Binding-site contacts:
Ligand atom P1 contacts residue TYR79 of chain 1.A at 3.5 Å.
Ligand atom C4 contacts residue TYR109 of chain 1.A at 3.6 Å (hydrophobic).
Ligand atom C2' contacts residue TYR107 of chain 1.A at 3.9 Å (hydrophobic).
Ligand atom C4 contacts residue LEU83 of chain 1.A at 3.7 Å (hydrophobic).
Ligand atom O5P contacts residue CA1 of chain 1.B at 3.2 Å.
Ligand atom O4' contacts residue ARG81 of chain 1.A at 3.1 Å (salt-bridge).
Ligand atom C5' contacts residue TYR107 of chain 1.A at 3.5 Å (hydrophobic).
Ligand atom C5 contacts residue TYR107 of chain 1.A at 4.0 Å (hydrophobic).
Ligand atom C2 contacts residue ASP77 of chain 1.A at 4.0 Å.
Ligand atom O2 contacts residue ASP77 of chain 1.A at 3.9 Å.
Ligand atom C3' contacts residue TYR107 of chain 1.A at 3.9 Å (hydrophobic).
Ligand atom O5P contacts residue TYR107 of chain 1.A at 4.0 Å.
Ligand atom P2 contacts residue ARG81 of chain 1.A at 3.9 Å.
Ligand atom O5' contacts residue ARG81 of chain 1.A at 3.1 Å (salt-bridge).
Ligand atom O5P contacts residue ARG35 of chain 1.A at 2.9 Å (salt-bridge).
Ligand atom O4P contacts residue ARG35 of chain 1.A at 2.9 Å (salt-bridge).
Ligand atom C2 contacts residue TYR109 of chain 1.A at 3.8 Å (hydrophobic).
Ligand atom O4 contacts residue TYR109 of chain 1.A at 3.8 Å.
Ligand atom O1P contacts residue TYR79 of chain 1.A at 3.4 Å (h-bond).
Ligand atom O4 contacts residue LEU83 of chain 1.A at 3.7 Å.
Ligand atom N3 contacts residue TYR109 of chain 1.A at 3.4 Å.
Ligand atom O1P contacts residue LYS78 of chain 1.A at 2.7 Å (salt-bridge).
Ligand atom C5 contacts residue LEU83 of chain 1.A at 4.0 Å (hydrophobic).
Ligand atom O2 contacts residue TYR109 of chain 1.A at 4.0 Å.
Ligand atom C4' contacts residue ARG81 of chain 1.A at 3.9 Å.
Ligand atom C6 contacts residue ARG81 of chain 1.A at 4.1 Å.
Ligand atom O3' contacts residue LYS78 of chain 1.A at 3.5 Å (salt-bridge).
Ligand atom C5M contacts residue ASP36 of chain 1.A at 4.0 Å.
Ligand atom O5' contacts residue ARG35 of chain 1.A at 3.7 Å.
Ligand atom O4 contacts residue LEU37 of chain 1.A at 3.8 Å.
Ligand atom O4P contacts residue ARG81 of chain 1.A at 2.8 Å (salt-bridge).
Ligand atom O2P contacts residue TYR79 of chain 1.A at 2.6 Å (h-bond).
Ligand atom P2 contacts residue ARG35 of chain 1.A at 3.6 Å.
Ligand atom N3 contacts residue LEU83 of chain 1.A at 3.8 Å.
Ligand atom C5M contacts residue TYR107 of chain 1.A at 3.7 Å (hydrophobic).
Ligand atom C2' contacts residue TYR109 of chain 1.A at 3.5 Å (hydrophobic).
Ligand atom P1 contacts residue LYS78 of chain 1.A at 3.7 Å.
Ligand atom O5P contacts residue ASP40 of chain 1.A at 3.3 Å (salt-bridge).
Ligand atom C5M contacts residue ARG35 of chain 1.A at 3.8 Å.
Ligand atom C5' contacts residue ARG81 of chain 1.A at 4.0 Å.

Sequence of chain 1.A:
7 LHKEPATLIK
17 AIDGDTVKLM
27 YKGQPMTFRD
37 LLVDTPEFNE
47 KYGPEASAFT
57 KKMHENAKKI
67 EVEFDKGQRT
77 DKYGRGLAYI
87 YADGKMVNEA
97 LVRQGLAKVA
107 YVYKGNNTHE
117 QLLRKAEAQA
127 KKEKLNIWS

A protein and the small-molecule ligand that binds it are described below.
Small molecule (SMILES): Cc1cn([C@H]2C[C@H](OP(=O)(O)O)[C@@H](COP(=O)(O)O)O2)c(=O)[nH]c1=O